The small molecule below binds the protein below.
Small molecule (SMILES): CC(=O)N[C@H]1[C@H](O[C@H]2[C@H](O)[C@@H](NC(C)=O)CO[C@@H]2CO)O[C@H](CO)[C@@H](O)[C@@H]1O

Binding-site contacts:
Ligand atom C7 contacts residue ASN105 of chain 1.E at 3.2 Å.
Ligand atom C8 contacts residue LEU104 of chain 1.E at 4.3 Å (hydrophobic).
Ligand atom O6 contacts residue HIS144 of chain 1.E at 4.1 Å.
Ligand atom C3 contacts residue ASN105 of chain 1.E at 3.8 Å.
Ligand atom C8 contacts residue ASN105 of chain 1.E at 4.4 Å.
Ligand atom O7 contacts residue ASN105 of chain 1.E at 3.2 Å (h-bond).
Ligand atom C2 contacts residue ASN105 of chain 1.E at 2.5 Å.
Ligand atom C5 contacts residue HIS144 of chain 1.E at 3.5 Å.
Ligand atom C8 contacts residue PRO103 of chain 1.E at 4.2 Å (hydrophobic).
Ligand atom C6 contacts residue HIS144 of chain 1.E at 3.5 Å.
Ligand atom C1 contacts residue ASN105 of chain 1.E at 1.4 Å.
Ligand atom C5 contacts residue ASN105 of chain 1.E at 3.6 Å.
Ligand atom O5 contacts residue HIS144 of chain 1.E at 3.1 Å.
Ligand atom N2 contacts residue ASN105 of chain 1.E at 2.9 Å (h-bond).
Ligand atom O5 contacts residue ASN105 of chain 1.E at 2.4 Å (h-bond).
Ligand atom C4 contacts residue ASN105 of chain 1.E at 4.2 Å.
Ligand atom C1 contacts residue HIS144 of chain 1.E at 3.6 Å.

Sequence of chain 1.E:
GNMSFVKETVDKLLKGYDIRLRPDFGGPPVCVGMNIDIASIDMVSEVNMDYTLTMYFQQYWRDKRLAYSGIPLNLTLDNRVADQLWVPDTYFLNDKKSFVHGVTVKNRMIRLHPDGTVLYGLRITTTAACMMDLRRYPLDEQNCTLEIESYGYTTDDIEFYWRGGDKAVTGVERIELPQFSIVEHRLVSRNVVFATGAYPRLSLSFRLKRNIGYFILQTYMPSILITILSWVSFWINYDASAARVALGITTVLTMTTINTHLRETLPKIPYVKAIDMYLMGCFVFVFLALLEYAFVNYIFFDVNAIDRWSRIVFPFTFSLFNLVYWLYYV